The small molecule below binds the protein below.
Small molecule (SMILES): CC(=O)N[C@H]1[C@H](O[C@H]2[C@H](O)[C@@H](NC(C)=O)CO[C@@H]2CO)O[C@H](CO)[C@@H](O[C@@H]2O[C@H](CO[C@H]3O[C@H](CO)[C@@H](O)[C@H](O)[C@@H]3O)[C@@H](O)[C@H](O[C@H]3O[C@H](CO)[C@@H](O)[C@H](O)[C@@H]3O)[C@@H]2O)[C@@H]1O

Binding-site contacts:
Ligand atom C2 contacts residue ASN232 of chain 1.E at 2.5 Å.
Ligand atom C1 contacts residue SER415 of chain 1.E at 3.6 Å.
Ligand atom O6 contacts residue GLU181 of chain 1.E at 3.5 Å (salt-bridge).
Ligand atom C6 contacts residue GLU181 of chain 1.E at 4.2 Å.
Ligand atom C2 contacts residue SER415 of chain 1.E at 4.0 Å.
Ligand atom O5 contacts residue ASN232 of chain 1.E at 2.3 Å (h-bond).
Ligand atom C1 contacts residue ASN232 of chain 1.E at 1.4 Å.
Ligand atom O3 contacts residue CYS413 of chain 1.E at 3.6 Å.
Ligand atom C1 contacts residue NAG1 of chain 1.VA at 3.9 Å.
Ligand atom O6 contacts residue SER179 of chain 1.E at 4.2 Å.
Ligand atom C3 contacts residue ASN232 of chain 1.E at 3.8 Å.
Ligand atom O6 contacts residue ARG412 of chain 1.E at 4.3 Å.
Ligand atom C5 contacts residue GLU181 of chain 1.E at 4.2 Å.
Ligand atom C8 contacts residue PHE345 of chain 1.E at 4.3 Å (hydrophobic).
Ligand atom C3 contacts residue VAL414 of chain 1.E at 3.6 Å (hydrophobic).
Ligand atom C1 contacts residue VAL414 of chain 1.E at 4.1 Å (hydrophobic).
Ligand atom C5 contacts residue ASN232 of chain 1.E at 3.6 Å.
Ligand atom C6 contacts residue GLU181 of chain 1.E at 3.3 Å.
Ligand atom C6 contacts residue GLY348 of chain 1.E at 4.1 Å.
Ligand atom C4 contacts residue VAL414 of chain 1.E at 4.0 Å (hydrophobic).
Ligand atom C7 contacts residue ASN232 of chain 1.E at 3.3 Å.
Ligand atom C6 contacts residue LYS35 of chain 1.E at 3.7 Å.
Ligand atom C6 contacts residue NAG1 of chain 1.VA at 3.3 Å.
Ligand atom C8 contacts residue ASN346 of chain 1.E at 4.1 Å.
Ligand atom O4 contacts residue LYS35 of chain 1.E at 3.7 Å.
Ligand atom C5 contacts residue NAG1 of chain 1.VA at 3.4 Å.
Ligand atom O6 contacts residue LYS35 of chain 1.E at 2.9 Å (salt-bridge).
Ligand atom O4 contacts residue VAL414 of chain 1.E at 3.9 Å.
Ligand atom C4 contacts residue LYS35 of chain 1.E at 4.1 Å.
Ligand atom O6 contacts residue NAG1 of chain 1.VA at 3.7 Å.
Ligand atom N2 contacts residue SER415 of chain 1.E at 3.5 Å.
Ligand atom O6 contacts residue LYS222 of chain 1.E at 3.8 Å.
Ligand atom N2 contacts residue ASN232 of chain 1.E at 2.9 Å (h-bond).
Ligand atom C4 contacts residue ASN232 of chain 1.E at 4.2 Å.
Ligand atom O7 contacts residue ASN232 of chain 1.E at 3.3 Å (h-bond).
Ligand atom C8 contacts residue LEU231 of chain 1.E at 3.7 Å (hydrophobic).
Ligand atom O5 contacts residue CYS413 of chain 1.E at 4.0 Å.
Ligand atom O6 contacts residue CYS413 of chain 1.E at 3.8 Å.
Ligand atom C5 contacts residue VAL414 of chain 1.E at 3.7 Å (hydrophobic).
Ligand atom O5 contacts residue NAG1 of chain 1.VA at 3.2 Å (h-bond).

Sequence of chain 1.E:
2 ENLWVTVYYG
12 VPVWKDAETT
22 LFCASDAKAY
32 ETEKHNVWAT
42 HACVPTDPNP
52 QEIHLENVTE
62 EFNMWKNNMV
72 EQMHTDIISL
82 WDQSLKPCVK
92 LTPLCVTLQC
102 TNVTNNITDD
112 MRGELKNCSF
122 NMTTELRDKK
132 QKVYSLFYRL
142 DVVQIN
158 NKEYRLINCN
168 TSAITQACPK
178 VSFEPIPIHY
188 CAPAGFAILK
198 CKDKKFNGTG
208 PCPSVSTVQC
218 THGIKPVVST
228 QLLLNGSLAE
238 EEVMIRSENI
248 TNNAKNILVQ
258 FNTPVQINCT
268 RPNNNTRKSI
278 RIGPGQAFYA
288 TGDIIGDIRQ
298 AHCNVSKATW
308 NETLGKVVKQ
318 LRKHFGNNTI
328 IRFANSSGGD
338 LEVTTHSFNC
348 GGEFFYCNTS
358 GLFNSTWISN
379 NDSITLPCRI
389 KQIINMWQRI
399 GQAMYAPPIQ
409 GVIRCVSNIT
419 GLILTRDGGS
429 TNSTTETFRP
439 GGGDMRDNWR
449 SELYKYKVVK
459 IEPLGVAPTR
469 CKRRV